Binding-site contacts:
Ligand atom O1 contacts residue GLN83 of chain 1.D at 2.6 Å (h-bond).
Ligand atom C18 contacts residue VAL152 of chain 1.D at 3.4 Å (hydrophobic).
Ligand atom C19 contacts residue TYR56 of chain 1.D at 4.0 Å (hydrophobic).
Ligand atom C1 contacts residue THR116 of chain 1.D at 3.9 Å.
Ligand atom C2 contacts residue GLN83 of chain 1.D at 3.8 Å.
Ligand atom O contacts residue VAL152 of chain 1.D at 3.6 Å.
Ligand atom C11 contacts residue TYR56 of chain 1.D at 3.4 Å (hydrophobic).
Ligand atom C contacts residue LEU76 of chain 1.D at 4.1 Å (hydrophobic).
Ligand atom C11 contacts residue VAL152 of chain 1.D at 3.6 Å (hydrophobic).
Ligand atom C9 contacts residue ASP35 of chain 1.D at 3.6 Å.
Ligand atom C contacts residue THR116 of chain 1.D at 3.8 Å.
Ligand atom C19 contacts residue LEU65 of chain 1.D at 3.6 Å (hydrophobic).
Ligand atom O contacts residue TYR156 of chain 1.D at 3.2 Å.
Ligand atom C contacts residue PHE75 of chain 1.D at 3.6 Å (hydrophobic).
Ligand atom C1 contacts residue GLN83 of chain 1.D at 3.6 Å.
Ligand atom C2 contacts residue THR113 of chain 1.D at 3.7 Å.
Ligand atom C19 contacts residue ASP35 of chain 1.D at 3.1 Å.
Ligand atom C8 contacts residue TYR153 of chain 1.D at 3.8 Å (hydrophobic).
Ligand atom N contacts residue THR116 of chain 1.D at 4.0 Å.
Ligand atom C18 contacts residue TYR56 of chain 1.D at 3.9 Å (hydrophobic).
Ligand atom C10 contacts residue ASP35 of chain 1.D at 3.4 Å.
Ligand atom C contacts residue GLU79 of chain 1.D at 3.8 Å.
Ligand atom C7 contacts residue PHE72 of chain 1.D at 3.8 Å (hydrophobic).
Ligand atom O1 contacts residue THR116 of chain 1.D at 3.7 Å.
Ligand atom C20 contacts residue ASP35 of chain 1.D at 3.8 Å.
Ligand atom C9 contacts residue TYR153 of chain 1.D at 3.4 Å (hydrophobic).
Ligand atom C5 contacts residue GLU79 of chain 1.D at 3.9 Å.
Ligand atom C17 contacts residue TYR56 of chain 1.D at 3.7 Å (hydrophobic).
Ligand atom N contacts residue GLU79 of chain 1.D at 3.8 Å.
Ligand atom C15 contacts residue MET34 of chain 1.D at 3.5 Å (hydrophobic).
Ligand atom C12 contacts residue ILE30 of chain 1.D at 3.9 Å (hydrophobic).
Ligand atom C8 contacts residue ASP35 of chain 1.D at 3.9 Å.
Ligand atom C12 contacts residue ASP35 of chain 1.D at 3.9 Å.
Ligand atom C6 contacts residue PHE72 of chain 1.D at 3.8 Å (hydrophobic).
Ligand atom N1 contacts residue ASP35 of chain 1.D at 2.7 Å (salt-bridge).
Ligand atom C14 contacts residue MET34 of chain 1.D at 3.5 Å (hydrophobic).
Ligand atom C14 contacts residue ILE30 of chain 1.D at 3.7 Å (hydrophobic).
Ligand atom C11 contacts residue TYR153 of chain 1.D at 3.7 Å (hydrophobic).
Ligand atom C3 contacts residue HIS27 of chain 1.D at 3.9 Å.
Ligand atom C7 contacts residue TYR153 of chain 1.D at 3.7 Å (hydrophobic).

Sequence of chain 1.D:
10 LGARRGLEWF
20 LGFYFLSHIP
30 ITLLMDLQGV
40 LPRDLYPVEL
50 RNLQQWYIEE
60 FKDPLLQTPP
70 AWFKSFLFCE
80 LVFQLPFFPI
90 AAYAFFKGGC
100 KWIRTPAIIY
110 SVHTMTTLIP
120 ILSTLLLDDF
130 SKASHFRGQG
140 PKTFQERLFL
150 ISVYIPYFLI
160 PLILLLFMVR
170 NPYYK

The protein below binds the small molecule below.
Small molecule (SMILES): CN1C(=O)CCc2cc(CNC(C)(C)[C@@H](O)c3ccccc3)ccc21